A small-molecule ligand and the protein it binds are described below.
Small molecule (SMILES): CC(=O)N[C@H]1[C@H](O[C@H]2[C@H](O)[C@@H](NC(C)=O)CO[C@@H]2CO)O[C@H](CO)[C@@H](O[C@@H]2O[C@H](CO)[C@@H](O)[C@H](O)[C@@H]2O)[C@@H]1O

Sequence of chain 3.A:
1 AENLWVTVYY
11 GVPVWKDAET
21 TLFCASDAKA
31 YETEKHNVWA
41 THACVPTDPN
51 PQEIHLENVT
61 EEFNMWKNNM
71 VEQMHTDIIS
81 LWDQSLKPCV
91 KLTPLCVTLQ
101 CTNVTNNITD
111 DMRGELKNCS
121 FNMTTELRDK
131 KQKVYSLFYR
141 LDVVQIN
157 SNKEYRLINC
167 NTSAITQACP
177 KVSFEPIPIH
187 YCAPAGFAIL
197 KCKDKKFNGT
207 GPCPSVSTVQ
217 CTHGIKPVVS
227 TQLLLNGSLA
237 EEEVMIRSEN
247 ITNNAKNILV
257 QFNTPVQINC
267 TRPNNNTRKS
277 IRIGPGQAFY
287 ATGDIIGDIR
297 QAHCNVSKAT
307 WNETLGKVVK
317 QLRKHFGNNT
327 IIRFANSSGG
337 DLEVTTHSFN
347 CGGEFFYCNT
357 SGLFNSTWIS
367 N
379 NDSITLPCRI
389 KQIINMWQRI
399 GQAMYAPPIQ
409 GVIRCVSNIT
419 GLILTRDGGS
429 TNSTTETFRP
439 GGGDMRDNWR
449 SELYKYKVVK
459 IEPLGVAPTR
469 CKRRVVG

Binding-site contacts:
Ligand atom O5 contacts residue ASN416 of chain 3.A at 2.5 Å (h-bond).
Ligand atom C5 contacts residue ASN416 of chain 3.A at 3.7 Å.
Ligand atom C8 contacts residue ASN416 of chain 3.A at 3.4 Å.
Ligand atom C1 contacts residue ASN416 of chain 3.A at 1.4 Å.
Ligand atom N2 contacts residue ASN416 of chain 3.A at 2.8 Å (h-bond).
Ligand atom C4 contacts residue ASN416 of chain 3.A at 4.2 Å.
Ligand atom O7 contacts residue ASN232 of chain 3.A at 2.3 Å (h-bond).
Ligand atom O7 contacts residue ASN416 of chain 3.A at 4.2 Å.
Ligand atom C3 contacts residue ASN416 of chain 3.A at 3.8 Å.
Ligand atom C8 contacts residue ASN232 of chain 3.A at 3.5 Å.
Ligand atom C7 contacts residue ASN416 of chain 3.A at 3.3 Å.
Ligand atom C6 contacts residue PRO261 of chain 3.A at 4.4 Å (hydrophobic).
Ligand atom N2 contacts residue ASN232 of chain 3.A at 4.4 Å.
Ligand atom C7 contacts residue ASN232 of chain 3.A at 3.2 Å.
Ligand atom C2 contacts residue ASN416 of chain 3.A at 2.4 Å.
Ligand atom O7 contacts residue NAG1 of chain 3.R at 3.5 Å (h-bond).
Ligand atom O6 contacts residue PRO261 of chain 3.A at 3.6 Å.
Ligand atom O5 contacts residue PRO261 of chain 3.A at 4.0 Å.